Binding-site contacts:
Ligand atom C6 contacts residue HIS406 of chain 1.A at 3.5 Å.
Ligand atom C6 contacts residue TYR240 of chain 1.A at 3.5 Å (hydrophobic).
Ligand atom O4 contacts residue TYR240 of chain 1.A at 3.0 Å.
Ligand atom O3 contacts residue HIS239 of chain 1.A at 2.8 Å (h-bond).
Ligand atom C5 contacts residue ARG184 of chain 1.A at 3.2 Å.
Ligand atom O3 contacts residue TYR344 of chain 1.A at 3.6 Å (h-bond).
Ligand atom C6 contacts residue HIS186 of chain 1.A at 3.7 Å.
Ligand atom O6A contacts residue HIS186 of chain 1.A at 2.9 Å (h-bond).
Ligand atom O6A contacts residue PRO183 of chain 1.A at 3.3 Å.
Ligand atom O5 contacts residue ARG184 of chain 1.A at 3.6 Å.
Ligand atom O6B contacts residue ASN187 of chain 1.A at 2.9 Å (h-bond).
Ligand atom O6B contacts residue TYR434 of chain 1.A at 3.4 Å.
Ligand atom C1 contacts residue ARG184 of chain 1.A at 3.6 Å.
Ligand atom C2 contacts residue TYR240 of chain 1.A at 3.6 Å (hydrophobic).
Ligand atom O3 contacts residue GLY341 of chain 1.A at 3.4 Å (h-bond).
Ligand atom O6A contacts residue TYR136 of chain 1.A at 3.2 Å (h-bond).
Ligand atom C4 contacts residue TYR434 of chain 1.A at 3.5 Å (hydrophobic).
Ligand atom C3 contacts residue GLY341 of chain 1.A at 3.4 Å.
Ligand atom O6B contacts residue HIS406 of chain 1.A at 2.8 Å (h-bond).
Ligand atom O6A contacts residue SER343 of chain 1.A at 3.0 Å (h-bond).
Ligand atom O6A contacts residue GLY341 of chain 1.A at 3.3 Å.
Ligand atom O6B contacts residue TYR240 of chain 1.A at 3.6 Å.
Ligand atom O2 contacts residue TYR240 of chain 1.A at 2.9 Å (h-bond).
Ligand atom O2 contacts residue TYR434 of chain 1.A at 3.5 Å (h-bond).
Ligand atom C2 contacts residue HIS239 of chain 1.A at 3.5 Å.
Ligand atom C6 contacts residue SER343 of chain 1.A at 3.6 Å.
Ligand atom O4 contacts residue ARG184 of chain 1.A at 3.1 Å (salt-bridge).
Ligand atom O3 contacts residue HIS406 of chain 1.A at 3.3 Å (h-bond).
Ligand atom O2 contacts residue ASN405 of chain 1.A at 2.5 Å (h-bond).
Ligand atom O2 contacts residue HIS239 of chain 1.A at 3.3 Å (h-bond).
Ligand atom O3 contacts residue ASN405 of chain 1.A at 3.6 Å (h-bond).
Ligand atom O4 contacts residue GLY341 of chain 1.A at 3.2 Å (h-bond).
Ligand atom O6A contacts residue SER128 of chain 1.A at 2.8 Å (h-bond).
Ligand atom O6A contacts residue ASN187 of chain 1.A at 2.6 Å (h-bond).
Ligand atom O6A contacts residue ALA342 of chain 1.A at 3.4 Å (h-bond).
Ligand atom C2 contacts residue ASN405 of chain 1.A at 3.5 Å.
Ligand atom C6 contacts residue ASN187 of chain 1.A at 3.2 Å.
Ligand atom C5 contacts residue TYR240 of chain 1.A at 3.6 Å (hydrophobic).
Ligand atom C5 contacts residue HIS406 of chain 1.A at 3.6 Å.
Ligand atom O5 contacts residue GLY341 of chain 1.A at 3.1 Å (h-bond).

A small-molecule ligand and the protein it binds are described below.
Small molecule (SMILES): O=C(O)[C@H]1O[C@@H](O[C@H]2[C@H](O)[C@H](O)[C@H](O[C@H]3[C@H](O)[C@H](O)[C@H](O[C@H]4[C@H](O)[C@H](O)[C@H](O[C@H]5[C@H](O)[C@H](O)[C@H](O)O[C@@H]5C(=O)O)O[C@@H]4C(=O)O)O[C@@H]3C(=O)O)O[C@@H]2C(=O)O)[C@@H](O)[C@@H](O)[C@@H]1O

Sequence of chain 1.A:
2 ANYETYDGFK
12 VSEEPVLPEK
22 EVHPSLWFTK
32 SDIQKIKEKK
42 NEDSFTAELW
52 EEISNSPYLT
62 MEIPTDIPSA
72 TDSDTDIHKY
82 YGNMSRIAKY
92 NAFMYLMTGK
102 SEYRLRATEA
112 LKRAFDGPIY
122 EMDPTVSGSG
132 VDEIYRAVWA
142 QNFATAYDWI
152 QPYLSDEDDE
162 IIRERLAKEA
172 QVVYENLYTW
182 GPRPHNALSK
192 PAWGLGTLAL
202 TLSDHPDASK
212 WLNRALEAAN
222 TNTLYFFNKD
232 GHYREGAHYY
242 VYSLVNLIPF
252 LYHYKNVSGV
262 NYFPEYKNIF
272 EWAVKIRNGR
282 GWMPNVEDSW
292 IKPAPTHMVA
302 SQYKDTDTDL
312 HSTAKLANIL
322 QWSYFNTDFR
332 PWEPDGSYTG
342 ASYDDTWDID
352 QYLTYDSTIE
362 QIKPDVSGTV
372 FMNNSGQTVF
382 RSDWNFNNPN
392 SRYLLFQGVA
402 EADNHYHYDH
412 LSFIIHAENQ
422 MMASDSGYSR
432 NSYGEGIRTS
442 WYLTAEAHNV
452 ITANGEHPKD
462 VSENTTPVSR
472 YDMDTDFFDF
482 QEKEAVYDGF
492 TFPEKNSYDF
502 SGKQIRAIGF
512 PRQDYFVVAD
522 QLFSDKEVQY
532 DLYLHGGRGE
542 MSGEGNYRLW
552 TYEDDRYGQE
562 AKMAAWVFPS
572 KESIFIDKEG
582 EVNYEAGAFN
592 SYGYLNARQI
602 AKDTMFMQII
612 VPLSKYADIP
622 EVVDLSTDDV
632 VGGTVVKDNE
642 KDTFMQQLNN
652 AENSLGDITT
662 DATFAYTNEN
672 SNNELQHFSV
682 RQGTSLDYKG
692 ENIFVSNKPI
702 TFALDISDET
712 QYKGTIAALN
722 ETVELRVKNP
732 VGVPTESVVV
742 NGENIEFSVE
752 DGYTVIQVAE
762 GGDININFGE